A small-molecule ligand and the protein it binds are described below.
Small molecule (SMILES): CC(C)C[C@H](NC(=O)[C@H](Cc1ccc(O)cc1)NC(=O)[C@H](CCC(=O)O)NC(=O)[C@@H](N)CCC(=O)O)C(=O)N[C@@H](CCCCN)C(=O)N[C@@H](C)C(=O)N[C@@H](CC1=CN=C2CC=CC=C12)C(=O)N[C@H](C(=O)N[C@@H](Cc1ccccc1)C(=O)O)[C@@H](C)O

Sequence of chain 1.F:
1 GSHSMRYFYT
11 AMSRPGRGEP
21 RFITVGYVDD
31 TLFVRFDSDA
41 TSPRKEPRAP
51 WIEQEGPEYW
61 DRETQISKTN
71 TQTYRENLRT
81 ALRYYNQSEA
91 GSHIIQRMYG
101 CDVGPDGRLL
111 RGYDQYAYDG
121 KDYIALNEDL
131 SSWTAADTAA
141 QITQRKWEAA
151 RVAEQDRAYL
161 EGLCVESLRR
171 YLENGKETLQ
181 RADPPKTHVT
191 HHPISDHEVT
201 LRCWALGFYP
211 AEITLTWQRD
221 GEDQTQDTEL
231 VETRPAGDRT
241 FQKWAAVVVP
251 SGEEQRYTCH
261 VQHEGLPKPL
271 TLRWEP

Sequence of chain 1.J:
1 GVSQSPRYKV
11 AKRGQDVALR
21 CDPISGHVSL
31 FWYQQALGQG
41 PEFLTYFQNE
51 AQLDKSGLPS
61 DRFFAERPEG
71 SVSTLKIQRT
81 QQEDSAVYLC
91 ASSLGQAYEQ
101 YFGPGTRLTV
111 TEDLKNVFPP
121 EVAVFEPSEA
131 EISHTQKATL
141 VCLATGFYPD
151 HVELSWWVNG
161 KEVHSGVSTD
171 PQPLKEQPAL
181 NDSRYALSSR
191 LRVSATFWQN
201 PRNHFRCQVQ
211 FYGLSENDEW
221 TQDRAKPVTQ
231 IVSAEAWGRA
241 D

Sequence of chain 1.I:
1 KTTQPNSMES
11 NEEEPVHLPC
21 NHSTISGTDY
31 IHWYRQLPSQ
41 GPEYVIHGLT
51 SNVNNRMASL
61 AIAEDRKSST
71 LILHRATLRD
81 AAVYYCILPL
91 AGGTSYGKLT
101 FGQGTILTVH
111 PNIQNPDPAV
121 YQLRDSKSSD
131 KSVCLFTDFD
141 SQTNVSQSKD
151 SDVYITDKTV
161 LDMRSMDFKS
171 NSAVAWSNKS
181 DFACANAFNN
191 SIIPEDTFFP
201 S

Binding-site contacts:
Ligand atom O contacts residue TRP147 of chain 1.F at 2.8 Å (h-bond).
Ligand atom OE2 contacts residue TYR9 of chain 1.F at 2.5 Å (h-bond).
Ligand atom O contacts residue TYR159 of chain 1.F at 2.6 Å (h-bond).
Ligand atom OH contacts residue ARG97 of chain 1.F at 3.2 Å (salt-bridge).
Ligand atom NZ contacts residue TRP147 of chain 1.F at 3.2 Å.
Ligand atom OXT contacts residue LYS146 of chain 1.F at 2.4 Å (salt-bridge).
Ligand atom NZ contacts residue ASP114 of chain 1.F at 3.2 Å (salt-bridge).
Ligand atom O contacts residue THR143 of chain 1.F at 3.0 Å (h-bond).
Ligand atom O contacts residue GLN96 of chain 1.J at 2.8 Å (h-bond).
Ligand atom CB contacts residue TYR96 of chain 1.I at 3.3 Å (hydrophobic).
Ligand atom CG contacts residue TYR99 of chain 1.F at 3.2 Å (hydrophobic).
Ligand atom OE1 contacts residue LYS45 of chain 1.F at 2.7 Å (salt-bridge).
Ligand atom CD contacts residue TYR116 of chain 1.F at 3.3 Å (hydrophobic).
Ligand atom N contacts residue TYR171 of chain 1.F at 2.7 Å (h-bond).
Ligand atom CD contacts residue ARG62 of chain 1.F at 3.4 Å.
Ligand atom OE2 contacts residue TYR99 of chain 1.F at 2.6 Å (h-bond).
Ligand atom CE contacts residue TYR116 of chain 1.F at 3.3 Å (hydrophobic).
Ligand atom C contacts residue LYS146 of chain 1.F at 3.2 Å.
Ligand atom O contacts residue LYS146 of chain 1.F at 3.3 Å (salt-bridge).
Ligand atom N contacts residue SER167 of chain 1.F at 3.3 Å (h-bond).
Ligand atom CA contacts residue ASN77 of chain 1.F at 3.4 Å.
Ligand atom N contacts residue GLU63 of chain 1.F at 2.6 Å (salt-bridge).
Ligand atom CD contacts residue TYR99 of chain 1.F at 3.3 Å (hydrophobic).
Ligand atom OE2 contacts residue ARG62 of chain 1.F at 2.7 Å (salt-bridge).
Ligand atom NZ contacts residue TYR116 of chain 1.F at 2.7 Å (h-bond).
Ligand atom O contacts residue TYR98 of chain 1.J at 2.6 Å (h-bond).
Ligand atom OG1 contacts residue GLU76 of chain 1.F at 2.6 Å (salt-bridge).
Ligand atom O contacts residue TYR84 of chain 1.F at 2.7 Å (h-bond).
Ligand atom N contacts residue TYR7 of chain 1.F at 2.9 Å (h-bond).
Ligand atom OE1 contacts residue ARG170 of chain 1.F at 3.1 Å (salt-bridge).
Ligand atom CA contacts residue TYR171 of chain 1.F at 3.3 Å (hydrophobic).
Ligand atom OG1 contacts residue TYR98 of chain 1.J at 3.4 Å.
Ligand atom CZ3 contacts residue ALA97 of chain 1.J at 3.3 Å (hydrophobic).
Ligand atom CD2 contacts residue TYR159 of chain 1.F at 3.4 Å (hydrophobic).
Ligand atom CB contacts residue ASN77 of chain 1.F at 3.3 Å.
Ligand atom N contacts residue ASN77 of chain 1.F at 2.9 Å (h-bond).
Ligand atom CA contacts residue TYR7 of chain 1.F at 3.4 Å (hydrophobic).
Ligand atom CB contacts residue GLU76 of chain 1.F at 3.2 Å.
Ligand atom NE1 contacts residue TYR30 of chain 1.I at 3.1 Å (h-bond).
Ligand atom CD2 contacts residue SER95 of chain 1.I at 3.2 Å.